The small molecule below binds the protein below.
Small molecule (SMILES): CC(=O)N[C@@H]1[C@@H](O)[C@H](O)[C@@H](CO)O[C@H]1O

Sequence of chain 55.F:
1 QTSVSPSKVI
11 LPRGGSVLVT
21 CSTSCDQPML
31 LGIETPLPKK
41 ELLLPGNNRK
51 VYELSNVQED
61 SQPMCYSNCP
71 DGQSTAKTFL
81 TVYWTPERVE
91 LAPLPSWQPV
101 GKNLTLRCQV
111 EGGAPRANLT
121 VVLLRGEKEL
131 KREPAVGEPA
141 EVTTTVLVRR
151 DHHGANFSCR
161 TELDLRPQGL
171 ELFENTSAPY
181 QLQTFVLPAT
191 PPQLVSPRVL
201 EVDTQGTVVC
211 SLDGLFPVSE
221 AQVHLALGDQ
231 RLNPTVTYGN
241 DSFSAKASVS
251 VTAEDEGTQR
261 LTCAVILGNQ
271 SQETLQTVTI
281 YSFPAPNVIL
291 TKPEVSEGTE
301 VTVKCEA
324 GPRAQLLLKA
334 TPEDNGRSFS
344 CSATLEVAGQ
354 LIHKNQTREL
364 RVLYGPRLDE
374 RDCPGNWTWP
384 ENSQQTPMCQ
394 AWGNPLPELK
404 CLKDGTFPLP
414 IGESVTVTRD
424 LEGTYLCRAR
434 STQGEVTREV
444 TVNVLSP

Binding-site contacts:
Ligand atom C2 contacts residue ASN358 of chain 55.F at 2.5 Å.
Ligand atom O7 contacts residue ASN358 of chain 55.F at 3.3 Å (h-bond).
Ligand atom O5 contacts residue ASN358 of chain 55.F at 2.4 Å (h-bond).
Ligand atom C7 contacts residue ASN358 of chain 55.F at 3.4 Å.
Ligand atom C3 contacts residue ASN358 of chain 55.F at 3.8 Å.
Ligand atom N2 contacts residue ASN358 of chain 55.F at 2.9 Å (h-bond).
Ligand atom C1 contacts residue ASN358 of chain 55.F at 1.4 Å.
Ligand atom C4 contacts residue ASN358 of chain 55.F at 4.2 Å.
Ligand atom O7 contacts residue SER343 of chain 55.F at 4.3 Å.
Ligand atom O7 contacts residue SER345 of chain 55.F at 4.2 Å.
Ligand atom C5 contacts residue ASN358 of chain 55.F at 3.6 Å.